Binding-site contacts:
Ligand atom O4 contacts residue ASP189 of chain 2.A at 4.0 Å.
Ligand atom C2 contacts residue TYR371 of chain 2.A at 4.1 Å (hydrophobic).
Ligand atom O5 contacts residue ASN47 of chain 2.A at 3.1 Å (h-bond).
Ligand atom C4 contacts residue ASP189 of chain 2.A at 3.3 Å.
Ligand atom O3 contacts residue ARG190 of chain 2.A at 3.5 Å.
Ligand atom C3 contacts residue ARG190 of chain 2.A at 4.1 Å.
Ligand atom O4 contacts residue ILE123 of chain 2.A at 3.5 Å.
Ligand atom C1 contacts residue ASN47 of chain 2.A at 3.3 Å.
Ligand atom O6 contacts residue ILE123 of chain 2.A at 3.0 Å (h-bond).
Ligand atom C6 contacts residue ILE123 of chain 2.A at 3.7 Å (hydrophobic).
Ligand atom C6 contacts residue VAL126 of chain 2.A at 3.9 Å (hydrophobic).
Ligand atom C2 contacts residue ASN47 of chain 2.A at 4.0 Å.
Ligand atom O3 contacts residue TYR371 of chain 2.A at 2.8 Å (h-bond).
Ligand atom O3 contacts residue ASP189 of chain 2.A at 2.7 Å (salt-bridge).
Ligand atom O6 contacts residue ASP117 of chain 2.A at 4.4 Å.
Ligand atom C5 contacts residue ASN47 of chain 2.A at 3.8 Å.
Ligand atom O1 contacts residue ILE123 of chain 2.A at 4.1 Å.
Ligand atom C3 contacts residue TYR371 of chain 2.A at 3.7 Å (hydrophobic).
Ligand atom C3 contacts residue ASP189 of chain 2.A at 3.5 Å.
Ligand atom C4 contacts residue ILE123 of chain 2.A at 4.3 Å (hydrophobic).
Ligand atom O6 contacts residue ASN47 of chain 2.A at 3.5 Å (h-bond).
Ligand atom C1 contacts residue TYR371 of chain 2.A at 4.1 Å (hydrophobic).
Ligand atom C6 contacts residue ASN47 of chain 2.A at 4.2 Å.
Ligand atom O2 contacts residue ASP189 of chain 2.A at 2.6 Å (salt-bridge).
Ligand atom C4 contacts residue ARG190 of chain 2.A at 3.9 Å.
Ligand atom O2 contacts residue GOL1 of chain 2.E at 3.3 Å.
Ligand atom C5 contacts residue ILE123 of chain 2.A at 3.9 Å (hydrophobic).
Ligand atom O6 contacts residue ALA122 of chain 2.A at 3.3 Å.
Ligand atom C2 contacts residue ASP189 of chain 2.A at 3.2 Å.
Ligand atom C6 contacts residue ASP189 of chain 2.A at 3.5 Å.
Ligand atom O5 contacts residue ASP189 of chain 2.A at 3.2 Å (salt-bridge).
Ligand atom C6 contacts residue ALA122 of chain 2.A at 4.2 Å (hydrophobic).
Ligand atom O2 contacts residue TYR371 of chain 2.A at 3.8 Å.
Ligand atom C5 contacts residue ASP189 of chain 2.A at 3.5 Å.
Ligand atom O1 contacts residue TYR48 of chain 2.A at 3.5 Å.
Ligand atom O4 contacts residue ARG190 of chain 2.A at 2.9 Å (salt-bridge).
Ligand atom O1 contacts residue ASN47 of chain 2.A at 2.8 Å (h-bond).
Ligand atom C1 contacts residue TYR48 of chain 2.A at 3.4 Å (hydrophobic).
Ligand atom O1 contacts residue LEU46 of chain 2.A at 3.5 Å.
Ligand atom O3 contacts residue HIS372 of chain 2.A at 3.9 Å.

The protein below binds the small molecule below.
Small molecule (SMILES): OC[C@H]1O[C@](O)(CO)[C@@H](O)[C@@H]1O

Sequence of chain 2.A:
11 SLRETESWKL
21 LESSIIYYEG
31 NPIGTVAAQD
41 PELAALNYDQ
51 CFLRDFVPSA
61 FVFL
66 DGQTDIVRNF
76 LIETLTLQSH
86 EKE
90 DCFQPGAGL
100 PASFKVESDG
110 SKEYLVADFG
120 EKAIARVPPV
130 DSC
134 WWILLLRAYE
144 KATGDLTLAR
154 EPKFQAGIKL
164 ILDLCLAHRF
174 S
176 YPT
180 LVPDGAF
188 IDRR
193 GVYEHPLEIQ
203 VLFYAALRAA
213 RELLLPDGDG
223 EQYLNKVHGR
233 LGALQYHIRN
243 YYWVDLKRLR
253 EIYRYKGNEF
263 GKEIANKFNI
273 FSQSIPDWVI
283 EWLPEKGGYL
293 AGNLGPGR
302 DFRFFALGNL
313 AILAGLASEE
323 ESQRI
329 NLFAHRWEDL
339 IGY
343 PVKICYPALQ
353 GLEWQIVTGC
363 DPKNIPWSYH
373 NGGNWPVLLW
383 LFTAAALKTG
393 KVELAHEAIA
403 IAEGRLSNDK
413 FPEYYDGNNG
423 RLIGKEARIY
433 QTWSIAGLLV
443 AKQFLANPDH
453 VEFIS